Sequence of chain 1.B:
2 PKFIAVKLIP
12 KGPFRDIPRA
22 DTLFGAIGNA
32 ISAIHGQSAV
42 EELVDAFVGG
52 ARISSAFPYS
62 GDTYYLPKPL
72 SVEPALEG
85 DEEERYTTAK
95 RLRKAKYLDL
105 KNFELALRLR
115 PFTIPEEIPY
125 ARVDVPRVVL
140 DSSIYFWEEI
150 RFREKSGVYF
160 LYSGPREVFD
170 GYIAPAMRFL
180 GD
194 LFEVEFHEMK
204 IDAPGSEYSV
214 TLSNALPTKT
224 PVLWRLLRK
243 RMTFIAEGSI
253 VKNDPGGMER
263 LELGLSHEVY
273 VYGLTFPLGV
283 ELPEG

Sequence of chain 1.A:
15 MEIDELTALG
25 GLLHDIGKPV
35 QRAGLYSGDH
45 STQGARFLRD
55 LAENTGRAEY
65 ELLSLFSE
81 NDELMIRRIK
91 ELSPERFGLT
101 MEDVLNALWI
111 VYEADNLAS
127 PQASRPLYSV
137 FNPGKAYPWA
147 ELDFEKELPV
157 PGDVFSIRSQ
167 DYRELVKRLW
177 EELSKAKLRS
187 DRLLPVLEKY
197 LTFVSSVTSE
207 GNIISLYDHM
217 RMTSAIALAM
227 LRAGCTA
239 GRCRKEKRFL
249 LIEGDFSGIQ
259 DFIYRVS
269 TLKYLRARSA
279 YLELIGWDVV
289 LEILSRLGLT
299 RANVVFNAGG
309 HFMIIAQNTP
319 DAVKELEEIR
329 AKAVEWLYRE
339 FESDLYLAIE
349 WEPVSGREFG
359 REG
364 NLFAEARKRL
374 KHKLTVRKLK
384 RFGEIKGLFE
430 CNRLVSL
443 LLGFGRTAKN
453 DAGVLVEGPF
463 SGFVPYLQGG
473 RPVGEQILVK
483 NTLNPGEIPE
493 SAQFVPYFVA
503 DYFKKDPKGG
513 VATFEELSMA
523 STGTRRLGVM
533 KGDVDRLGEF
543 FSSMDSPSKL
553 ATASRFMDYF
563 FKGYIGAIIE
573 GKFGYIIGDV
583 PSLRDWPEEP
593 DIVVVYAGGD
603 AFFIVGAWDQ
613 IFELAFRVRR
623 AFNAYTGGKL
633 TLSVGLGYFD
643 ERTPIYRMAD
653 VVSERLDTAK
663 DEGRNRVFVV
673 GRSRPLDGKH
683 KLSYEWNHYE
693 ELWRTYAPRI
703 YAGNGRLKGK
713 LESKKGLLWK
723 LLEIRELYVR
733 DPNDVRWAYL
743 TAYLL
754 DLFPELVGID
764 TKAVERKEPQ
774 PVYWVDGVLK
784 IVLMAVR

Binding-site contacts:
Ligand atom C4' contacts residue HIS309 of chain 1.A at 3.2 Å.
Ligand atom C5 contacts residue TYR598 of chain 1.A at 3.5 Å (hydrophobic).
Ligand atom N1 contacts residue ILE261 of chain 1.A at 2.9 Å.
Ligand atom N6 contacts residue GLY601 of chain 1.A at 3.4 Å (h-bond).
Ligand atom O2' contacts residue GLY307 of chain 1.A at 2.3 Å (h-bond).
Ligand atom O2' contacts residue ALA603 of chain 1.A at 3.1 Å.
Ligand atom C2 contacts residue PHE304 of chain 1.A at 3.4 Å (hydrophobic).
Ligand atom C8 contacts residue GLN258 of chain 1.A at 3.1 Å.
Ligand atom N7 contacts residue GLN258 of chain 1.A at 2.6 Å.
Ligand atom N7 contacts residue ARG538 of chain 1.A at 3.3 Å (salt-bridge).
Ligand atom N7 contacts residue TYR598 of chain 1.A at 3.5 Å.
Ligand atom N6 contacts residue SER556 of chain 1.A at 3.2 Å (h-bond).
Ligand atom OP1 contacts residue GLY540 of chain 1.A at 3.3 Å (h-bond).
Ligand atom O2' contacts residue ASP602 of chain 1.A at 2.5 Å (salt-bridge).
Ligand atom N3 contacts residue TYR598 of chain 1.A at 3.4 Å.
Ligand atom N7 contacts residue ASP602 of chain 1.A at 3.4 Å (salt-bridge).
Ligand atom OP2 contacts residue ARG97 of chain 1.B at 3.0 Å (salt-bridge).
Ligand atom C4 contacts residue TYR598 of chain 1.A at 3.5 Å (hydrophobic).
Ligand atom C2 contacts residue ILE261 of chain 1.A at 2.9 Å (hydrophobic).
Ligand atom C8 contacts residue ARG538 of chain 1.A at 2.9 Å.
Ligand atom C8 contacts residue GLY307 of chain 1.A at 3.3 Å.
Ligand atom C2 contacts residue ASP659 of chain 1.A at 3.1 Å.
Ligand atom C2' contacts residue ASP535 of chain 1.A at 3.0 Å.
Ligand atom C2 contacts residue TYR598 of chain 1.A at 3.3 Å (hydrophobic).
Ligand atom N7 contacts residue LEU539 of chain 1.A at 3.5 Å.
Ligand atom C8 contacts residue ASP602 of chain 1.A at 3.4 Å.
Ligand atom N7 contacts residue GLY601 of chain 1.A at 3.0 Å.
Ligand atom N6 contacts residue TYR598 of chain 1.A at 3.3 Å.
Ligand atom C5' contacts residue GLY307 of chain 1.A at 3.3 Å.
Ligand atom N1 contacts residue SER556 of chain 1.A at 3.3 Å.
Ligand atom OP1 contacts residue ASP535 of chain 1.A at 3.1 Å (salt-bridge).
Ligand atom O3' contacts residue HIS309 of chain 1.A at 3.2 Å.
Ligand atom N1 contacts residue TYR598 of chain 1.A at 3.3 Å.
Ligand atom OP1 contacts residue ASP253 of chain 1.A at 3.5 Å (salt-bridge).
Ligand atom N1 contacts residue SER277 of chain 1.A at 2.9 Å (h-bond).
Ligand atom OP2 contacts residue GLN258 of chain 1.A at 2.7 Å (h-bond).
Ligand atom C6 contacts residue TYR598 of chain 1.A at 3.3 Å (hydrophobic).
Ligand atom C8 contacts residue LEU539 of chain 1.A at 3.5 Å (hydrophobic).
Ligand atom O2' contacts residue ASP535 of chain 1.A at 2.2 Å (salt-bridge).
Ligand atom O2' contacts residue VAL536 of chain 1.A at 3.3 Å (h-bond).

The protein below binds the small molecule below.
Small molecule (SMILES): Nc1ncnc2c1ncn2[C@@H]1O[C@@H]2CO[P](=O)(O)O[C@H]3[C@@H](O)[C@H](n4cnc5c(N)ncnc54)O[C@@H]3CO[P](=O)(O)O[C@H]3[C@@H](O)[C@H](n4cnc5c(N)ncnc54)O[C@@H]3CO[P](=O)(O)O[C@H]3[C@@H](O)[C@H](n4cnc5c(N)ncnc54)O[C@@H]3CO[P](=O)(O)O[C@H]2[C@H]1O